Sequence of chain 1.A:
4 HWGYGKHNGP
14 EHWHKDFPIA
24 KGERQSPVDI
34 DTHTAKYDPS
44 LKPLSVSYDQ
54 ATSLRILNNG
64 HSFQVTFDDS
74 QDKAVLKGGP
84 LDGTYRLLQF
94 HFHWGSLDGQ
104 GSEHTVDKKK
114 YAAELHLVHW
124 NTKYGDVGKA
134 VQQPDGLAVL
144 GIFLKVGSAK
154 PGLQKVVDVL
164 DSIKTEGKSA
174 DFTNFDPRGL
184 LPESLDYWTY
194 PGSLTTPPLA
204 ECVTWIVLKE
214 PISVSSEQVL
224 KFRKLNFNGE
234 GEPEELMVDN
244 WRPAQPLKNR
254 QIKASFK

The small molecule below binds the protein below.
Small molecule (SMILES): CC(C)(C)C(=O)Nc1nnc(S(N)(=O)=O)s1

Binding-site contacts:
Ligand atom C13 contacts residue LEU91 of chain 1.A at 3.4 Å (hydrophobic).
Ligand atom O03 contacts residue HIS119 of chain 1.A at 3.4 Å (h-bond).
Ligand atom C05 contacts residue THR199 of chain 1.A at 4.2 Å.
Ligand atom N06 contacts residue LEU197 of chain 1.A at 3.5 Å.
Ligand atom O03 contacts residue HIS94 of chain 1.A at 3.2 Å.
Ligand atom S09 contacts residue LEU197 of chain 1.A at 4.0 Å.
Ligand atom O02 contacts residue SER196 of chain 1.A at 4.0 Å.
Ligand atom S09 contacts residue GLN92 of chain 1.A at 4.0 Å.
Ligand atom N04 contacts residue ZN1 of chain 1.B at 1.9 Å.
Ligand atom O14 contacts residue VAL121 of chain 1.A at 3.5 Å.
Ligand atom O02 contacts residue THR198 of chain 1.A at 3.0 Å (h-bond).
Ligand atom C13 contacts residue VAL130 of chain 1.A at 4.0 Å (hydrophobic).
Ligand atom C15 contacts residue VAL130 of chain 1.A at 4.2 Å (hydrophobic).
Ligand atom C05 contacts residue LEU197 of chain 1.A at 3.9 Å (hydrophobic).
Ligand atom N04 contacts residue THR198 of chain 1.A at 2.7 Å (h-bond).
Ligand atom N07 contacts residue THR199 of chain 1.A at 3.1 Å (h-bond).
Ligand atom O14 contacts residue GLN92 of chain 1.A at 3.0 Å (h-bond).
Ligand atom N06 contacts residue THR199 of chain 1.A at 3.0 Å (h-bond).
Ligand atom N07 contacts residue LEU197 of chain 1.A at 3.7 Å.
Ligand atom O03 contacts residue ZN1 of chain 1.B at 3.1 Å.
Ligand atom S01 contacts residue THR198 of chain 1.A at 3.8 Å.
Ligand atom C05 contacts residue HIS94 of chain 1.A at 4.1 Å.
Ligand atom N06 contacts residue THR198 of chain 1.A at 3.7 Å.
Ligand atom O03 contacts residue VAL121 of chain 1.A at 3.7 Å.
Ligand atom N04 contacts residue GLU106 of chain 1.A at 4.0 Å.
Ligand atom O03 contacts residue VAL142 of chain 1.A at 3.8 Å.
Ligand atom C15 contacts residue VAL134 of chain 1.A at 3.7 Å (hydrophobic).
Ligand atom N04 contacts residue HIS119 of chain 1.A at 3.3 Å (h-bond).
Ligand atom N04 contacts residue HIS96 of chain 1.A at 3.2 Å (h-bond).
Ligand atom O02 contacts residue TRP208 of chain 1.A at 3.4 Å.
Ligand atom S01 contacts residue ZN1 of chain 1.B at 3.0 Å.
Ligand atom N04 contacts residue HIS94 of chain 1.A at 3.2 Å (h-bond).
Ligand atom O02 contacts residue LEU197 of chain 1.A at 3.5 Å.
Ligand atom S01 contacts residue HIS94 of chain 1.A at 3.8 Å.
Ligand atom C11 contacts residue GLN92 of chain 1.A at 3.8 Å.
Ligand atom O02 contacts residue ZN1 of chain 1.B at 4.0 Å.
Ligand atom S09 contacts residue HIS94 of chain 1.A at 4.0 Å.
Ligand atom S09 contacts residue VAL121 of chain 1.A at 3.8 Å.
Ligand atom C08 contacts residue LEU197 of chain 1.A at 3.8 Å (hydrophobic).
Ligand atom S01 contacts residue HIS119 of chain 1.A at 3.8 Å.